The protein below binds the small molecule below.
Small molecule (SMILES): CC(=O)N[C@@H]1[C@@H](O)[C@H](O)[C@@H](CO)O[C@H]1O

Binding-site contacts:
Ligand atom C5 contacts residue ARG166 of chain 1.A at 3.9 Å.
Ligand atom C7 contacts residue ASP238 of chain 1.A at 4.1 Å.
Ligand atom C2 contacts residue GLY237 of chain 1.A at 4.1 Å.
Ligand atom C3 contacts residue VAL220 of chain 1.E at 3.7 Å (hydrophobic).
Ligand atom C7 contacts residue VAL220 of chain 1.E at 4.2 Å (hydrophobic).
Ligand atom C8 contacts residue ASP238 of chain 1.A at 3.7 Å.
Ligand atom C2 contacts residue ASN239 of chain 1.A at 2.3 Å.
Ligand atom C2 contacts residue VAL220 of chain 1.E at 3.6 Å (hydrophobic).
Ligand atom N2 contacts residue ASN239 of chain 1.A at 2.8 Å (h-bond).
Ligand atom C8 contacts residue GLY237 of chain 1.A at 3.9 Å.
Ligand atom O7 contacts residue VAL220 of chain 1.E at 3.5 Å (h-bond).
Ligand atom N2 contacts residue GLY237 of chain 1.A at 3.2 Å (h-bond).
Ligand atom C6 contacts residue ARG166 of chain 1.A at 3.5 Å.
Ligand atom C4 contacts residue ASN239 of chain 1.A at 4.1 Å.
Ligand atom C6 contacts residue VAL220 of chain 1.E at 4.4 Å (hydrophobic).
Ligand atom O7 contacts residue ASN239 of chain 1.A at 3.9 Å.
Ligand atom C8 contacts residue SER204 of chain 1.A at 4.1 Å.
Ligand atom N2 contacts residue VAL220 of chain 1.E at 4.3 Å.
Ligand atom C3 contacts residue ASN239 of chain 1.A at 3.7 Å.
Ligand atom O6 contacts residue ARG166 of chain 1.A at 3.8 Å.
Ligand atom C4 contacts residue VAL220 of chain 1.E at 3.4 Å (hydrophobic).
Ligand atom O5 contacts residue ASN239 of chain 1.A at 2.2 Å (h-bond).
Ligand atom C1 contacts residue ARG166 of chain 1.A at 4.5 Å.
Ligand atom C1 contacts residue ASN239 of chain 1.A at 1.4 Å.
Ligand atom O3 contacts residue VAL220 of chain 1.E at 3.6 Å.
Ligand atom C7 contacts residue GLY237 of chain 1.A at 4.0 Å.
Ligand atom C1 contacts residue VAL220 of chain 1.E at 3.9 Å (hydrophobic).
Ligand atom C1 contacts residue GLY237 of chain 1.A at 4.0 Å.
Ligand atom C7 contacts residue ASN239 of chain 1.A at 3.6 Å.
Ligand atom O5 contacts residue ARG166 of chain 1.A at 3.6 Å.
Ligand atom C5 contacts residue VAL220 of chain 1.E at 4.1 Å (hydrophobic).
Ligand atom O5 contacts residue VAL220 of chain 1.E at 3.9 Å.
Ligand atom O6 contacts residue VAL220 of chain 1.E at 3.5 Å.
Ligand atom C3 contacts residue GLY237 of chain 1.A at 4.5 Å.
Ligand atom C5 contacts residue ASN239 of chain 1.A at 3.5 Å.
Ligand atom N2 contacts residue ASP238 of chain 1.A at 4.3 Å.

Sequence of chain 1.E:
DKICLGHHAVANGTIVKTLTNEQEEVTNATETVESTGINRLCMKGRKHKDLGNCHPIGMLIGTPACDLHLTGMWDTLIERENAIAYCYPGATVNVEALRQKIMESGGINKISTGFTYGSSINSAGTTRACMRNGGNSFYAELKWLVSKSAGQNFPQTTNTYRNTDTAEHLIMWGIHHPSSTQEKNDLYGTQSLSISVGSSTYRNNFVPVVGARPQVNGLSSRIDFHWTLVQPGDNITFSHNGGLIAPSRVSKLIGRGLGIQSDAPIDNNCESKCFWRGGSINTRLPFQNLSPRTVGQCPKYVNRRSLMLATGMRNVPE

Sequence of chain 1.A:
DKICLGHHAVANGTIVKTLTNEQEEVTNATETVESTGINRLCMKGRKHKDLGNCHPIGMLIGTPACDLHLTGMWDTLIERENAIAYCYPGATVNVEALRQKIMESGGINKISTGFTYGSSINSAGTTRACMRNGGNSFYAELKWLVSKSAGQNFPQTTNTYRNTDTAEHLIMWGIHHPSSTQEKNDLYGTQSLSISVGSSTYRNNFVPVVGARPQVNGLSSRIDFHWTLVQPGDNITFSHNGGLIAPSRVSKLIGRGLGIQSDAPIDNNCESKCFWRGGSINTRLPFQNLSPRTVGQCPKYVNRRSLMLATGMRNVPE